Binding-site contacts:
Ligand atom C9 contacts residue PHE822 of chain 1.B at 3.6 Å (hydrophobic).
Ligand atom N1 contacts residue PHE829 of chain 1.B at 4.1 Å.
Ligand atom C5 contacts residue PHE829 of chain 1.B at 3.8 Å (hydrophobic).
Ligand atom C8 contacts residue PHE692 of chain 1.B at 4.1 Å (hydrophobic).
Ligand atom CL1 contacts residue ILE830 of chain 1.B at 3.0 Å.
Ligand atom O2 contacts residue TYR833 of chain 1.B at 3.6 Å.
Ligand atom N1 contacts residue TRP826 of chain 1.B at 3.1 Å (h-bond).
Ligand atom C16 contacts residue GLU845 of chain 1.B at 3.5 Å.
Ligand atom C10 contacts residue TRP826 of chain 1.B at 4.0 Å (hydrophobic).
Ligand atom C3 contacts residue ILE785 of chain 1.B at 4.0 Å (hydrophobic).
Ligand atom C6 contacts residue PHE692 of chain 1.B at 4.0 Å (hydrophobic).
Ligand atom C1 contacts residue PHE676 of chain 1.B at 3.7 Å (hydrophobic).
Ligand atom O2 contacts residue GLU845 of chain 1.B at 3.4 Å (salt-bridge).
Ligand atom C12 contacts residue PHE692 of chain 1.B at 3.8 Å (hydrophobic).
Ligand atom C10 contacts residue PHE822 of chain 1.B at 3.6 Å (hydrophobic).
Ligand atom C7 contacts residue TRP826 of chain 1.B at 3.9 Å (hydrophobic).
Ligand atom C21 contacts residue ILE830 of chain 1.B at 3.8 Å (hydrophobic).
Ligand atom N1 contacts residue ILE785 of chain 1.B at 3.5 Å.
Ligand atom C1 contacts residue GLN689 of chain 1.B at 3.9 Å.
Ligand atom C24 contacts residue TRP826 of chain 1.B at 3.9 Å (hydrophobic).
Ligand atom C13 contacts residue PHE692 of chain 1.B at 4.0 Å (hydrophobic).
Ligand atom C3 contacts residue PHE692 of chain 1.B at 3.5 Å (hydrophobic).
Ligand atom C6 contacts residue PHE829 of chain 1.B at 4.0 Å (hydrophobic).
Ligand atom C11 contacts residue ALA848 of chain 1.B at 4.0 Å (hydrophobic).
Ligand atom C7 contacts residue PHE692 of chain 1.B at 3.7 Å (hydrophobic).
Ligand atom C4 contacts residue PHE829 of chain 1.B at 3.5 Å (hydrophobic).
Ligand atom C3 contacts residue GLN689 of chain 1.B at 3.5 Å.
Ligand atom C9 contacts residue TRP826 of chain 1.B at 3.6 Å (hydrophobic).
Ligand atom O2 contacts residue GLN689 of chain 1.B at 3.9 Å.
Ligand atom C14 contacts residue ALA848 of chain 1.B at 4.0 Å (hydrophobic).
Ligand atom C24 contacts residue ILE785 of chain 1.B at 3.8 Å (hydrophobic).
Ligand atom C15 contacts residue GLN689 of chain 1.B at 3.9 Å.
Ligand atom C2 contacts residue GLN689 of chain 1.B at 3.8 Å.
Ligand atom N2 contacts residue GLN689 of chain 1.B at 3.3 Å (h-bond).
Ligand atom C13 contacts residue ALA848 of chain 1.B at 3.6 Å (hydrophobic).
Ligand atom C17 contacts residue TYR833 of chain 1.B at 3.9 Å (hydrophobic).
Ligand atom C20 contacts residue ILE830 of chain 1.B at 3.5 Å (hydrophobic).
Ligand atom C23 contacts residue TYR833 of chain 1.B at 3.9 Å (hydrophobic).
Ligand atom C8 contacts residue TRP826 of chain 1.B at 3.3 Å (hydrophobic).
Ligand atom N2 contacts residue GLU845 of chain 1.B at 3.7 Å.

Sequence of chain 1.B:
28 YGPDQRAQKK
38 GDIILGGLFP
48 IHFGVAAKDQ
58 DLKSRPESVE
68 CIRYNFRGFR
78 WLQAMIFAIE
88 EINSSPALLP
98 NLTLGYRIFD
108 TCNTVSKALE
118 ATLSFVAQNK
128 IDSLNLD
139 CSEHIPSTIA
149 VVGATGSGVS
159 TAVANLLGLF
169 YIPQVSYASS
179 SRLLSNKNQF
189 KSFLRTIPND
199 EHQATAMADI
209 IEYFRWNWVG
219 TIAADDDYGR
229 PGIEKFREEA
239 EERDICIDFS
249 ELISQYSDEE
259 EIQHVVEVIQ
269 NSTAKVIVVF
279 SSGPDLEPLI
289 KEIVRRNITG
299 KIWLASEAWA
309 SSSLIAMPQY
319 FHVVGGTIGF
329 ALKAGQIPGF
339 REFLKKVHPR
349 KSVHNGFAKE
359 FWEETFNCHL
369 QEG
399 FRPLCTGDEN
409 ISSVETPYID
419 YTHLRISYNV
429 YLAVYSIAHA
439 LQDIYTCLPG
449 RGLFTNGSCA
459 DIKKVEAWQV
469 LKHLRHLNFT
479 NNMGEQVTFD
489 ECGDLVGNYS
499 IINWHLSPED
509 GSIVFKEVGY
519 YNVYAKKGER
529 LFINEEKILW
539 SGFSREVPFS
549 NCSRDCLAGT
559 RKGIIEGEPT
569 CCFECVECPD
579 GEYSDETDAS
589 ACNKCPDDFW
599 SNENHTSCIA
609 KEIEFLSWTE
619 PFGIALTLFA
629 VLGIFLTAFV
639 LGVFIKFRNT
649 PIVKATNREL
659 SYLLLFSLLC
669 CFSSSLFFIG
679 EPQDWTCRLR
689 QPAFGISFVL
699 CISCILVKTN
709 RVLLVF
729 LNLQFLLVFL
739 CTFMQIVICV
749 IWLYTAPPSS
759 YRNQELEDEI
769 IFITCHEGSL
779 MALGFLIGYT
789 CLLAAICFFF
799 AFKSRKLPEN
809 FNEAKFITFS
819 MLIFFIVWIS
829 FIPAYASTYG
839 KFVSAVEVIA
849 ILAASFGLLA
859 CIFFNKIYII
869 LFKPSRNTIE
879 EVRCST

The small molecule below binds the protein below.
Small molecule (SMILES): CC(C)(Cc1ccc2ccccc2c1)NC[C@@H](O)COc1cccc(Cl)c1C#N